The protein below binds the small molecule below.
Small molecule (SMILES): O=C(O)[C@@H](O)[C@H](O)[C@H](O)C(=O)NO

Binding-site contacts:
Ligand atom O1A contacts residue HIS28 of chain 1.B at 3.1 Å (h-bond).
Ligand atom C2 contacts residue TRP326 of chain 1.B at 4.0 Å (hydrophobic).
Ligand atom O4 contacts residue HIS49 of chain 1.B at 3.1 Å (h-bond).
Ligand atom O1B contacts residue ARG170 of chain 1.B at 3.4 Å (salt-bridge).
Ligand atom C4 contacts residue HIS49 of chain 1.B at 3.9 Å.
Ligand atom C1 contacts residue HIS28 of chain 1.B at 3.9 Å.
Ligand atom O5 contacts residue ARG357 of chain 1.B at 2.6 Å (salt-bridge).
Ligand atom N6 contacts residue ASP355 of chain 1.B at 3.2 Å (salt-bridge).
Ligand atom O5 contacts residue HIS49 of chain 1.B at 2.8 Å (h-bond).
Ligand atom O3 contacts residue ARG357 of chain 1.B at 3.1 Å (salt-bridge).
Ligand atom O1A contacts residue MET258 of chain 1.B at 3.9 Å.
Ligand atom O6 contacts residue TRP326 of chain 1.B at 3.3 Å.
Ligand atom N6 contacts residue ZN1 of chain 1.J at 3.9 Å.
Ligand atom C4 contacts residue TRP326 of chain 1.B at 3.7 Å (hydrophobic).
Ligand atom O6 contacts residue TYR50 of chain 1.B at 2.8 Å (h-bond).
Ligand atom O5 contacts residue TYR50 of chain 1.B at 3.7 Å.
Ligand atom C2 contacts residue HIS28 of chain 1.B at 4.0 Å.
Ligand atom N6 contacts residue TYR50 of chain 1.B at 3.5 Å (h-bond).
Ligand atom O3 contacts residue HIS28 of chain 1.B at 2.9 Å (h-bond).
Ligand atom C5 contacts residue HIS49 of chain 1.B at 3.6 Å.
Ligand atom C3 contacts residue ZN1 of chain 1.J at 3.8 Å.
Ligand atom O4 contacts residue TRP326 of chain 1.B at 3.5 Å.
Ligand atom C1 contacts residue ARG170 of chain 1.B at 3.4 Å.
Ligand atom C1 contacts residue ZN1 of chain 1.J at 3.1 Å.
Ligand atom O4 contacts residue ARG357 of chain 1.B at 3.1 Å (salt-bridge).
Ligand atom C4 contacts residue ARG357 of chain 1.B at 3.9 Å.
Ligand atom C5 contacts residue ARG357 of chain 1.B at 3.5 Å.
Ligand atom O2 contacts residue ASP355 of chain 1.B at 2.9 Å (salt-bridge).
Ligand atom O6 contacts residue TRP325 of chain 1.B at 3.8 Å.
Ligand atom O3 contacts residue ZN1 of chain 1.J at 3.4 Å.
Ligand atom O1A contacts residue HIS26 of chain 1.B at 3.4 Å (h-bond).
Ligand atom O2 contacts residue HIS28 of chain 1.B at 3.5 Å (h-bond).
Ligand atom C2 contacts residue TRP325 of chain 1.B at 3.6 Å (hydrophobic).
Ligand atom O2 contacts residue TRP325 of chain 1.B at 2.9 Å (h-bond).
Ligand atom O1A contacts residue ARG170 of chain 1.B at 2.6 Å (salt-bridge).
Ligand atom C3 contacts residue ARG357 of chain 1.B at 3.9 Å.
Ligand atom O1A contacts residue ZN1 of chain 1.J at 2.3 Å.
Ligand atom O2 contacts residue ZN1 of chain 1.J at 2.1 Å.
Ligand atom O6 contacts residue ASP355 of chain 1.B at 3.6 Å (salt-bridge).
Ligand atom C2 contacts residue ZN1 of chain 1.J at 3.1 Å.

Sequence of chain 1.B:
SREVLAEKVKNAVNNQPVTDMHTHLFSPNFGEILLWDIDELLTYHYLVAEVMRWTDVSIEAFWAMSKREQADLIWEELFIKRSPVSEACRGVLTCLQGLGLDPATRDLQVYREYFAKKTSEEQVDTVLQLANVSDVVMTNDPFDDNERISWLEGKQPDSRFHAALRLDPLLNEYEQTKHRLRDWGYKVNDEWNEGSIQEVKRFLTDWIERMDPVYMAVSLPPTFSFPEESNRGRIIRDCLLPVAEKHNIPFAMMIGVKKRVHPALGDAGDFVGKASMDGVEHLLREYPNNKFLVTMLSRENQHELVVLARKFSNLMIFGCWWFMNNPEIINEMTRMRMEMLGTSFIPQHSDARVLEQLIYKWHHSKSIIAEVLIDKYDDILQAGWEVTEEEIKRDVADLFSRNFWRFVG